Sequence of chain 1.G:
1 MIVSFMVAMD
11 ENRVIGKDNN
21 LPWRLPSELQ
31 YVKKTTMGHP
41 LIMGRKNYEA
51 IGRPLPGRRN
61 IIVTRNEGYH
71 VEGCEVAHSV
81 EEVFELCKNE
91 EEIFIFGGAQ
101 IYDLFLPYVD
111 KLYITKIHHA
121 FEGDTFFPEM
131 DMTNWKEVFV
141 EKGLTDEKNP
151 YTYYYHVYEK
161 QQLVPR

This protein binds this small molecule.
Small molecule (SMILES): COc1cc(Cc2cnc(N)nc2N)cc(/C=C/C(=O)N2N=Cc3ccccc3[C@H]2CC(C)C)c1OC

Binding-site contacts:
Ligand atom N33 contacts residue 52J1 of chain 1.BA at 0.1 Å (h-bond).
Ligand atom N33 contacts residue GLU28 of chain 1.G at 3.1 Å (salt-bridge).
Ligand atom C06 contacts residue 52J1 of chain 1.BA at 0.2 Å.
Ligand atom C07 contacts residue 52J1 of chain 1.BA at 0.2 Å.
Ligand atom N01 contacts residue 52J1 of chain 1.BA at 0.2 Å (h-bond).
Ligand atom C29 contacts residue 52J1 of chain 1.BA at 0.6 Å.
Ligand atom C03 contacts residue 52J1 of chain 1.BA at 0.1 Å.
Ligand atom C25 contacts residue 52J1 of chain 1.BA at 0.2 Å.
Ligand atom C26 contacts residue 52J1 of chain 1.BA at 1.2 Å.
Ligand atom C05 contacts residue 52J1 of chain 1.BA at 0.2 Å.
Ligand atom C10 contacts residue 52J1 of chain 1.BA at 0.2 Å.
Ligand atom C32 contacts residue 52J1 of chain 1.BA at 0.2 Å.
Ligand atom C15 contacts residue 52J1 of chain 1.BA at 0.6 Å.
Ligand atom C20 contacts residue 52J1 of chain 1.BA at 1.9 Å.
Ligand atom C12 contacts residue 52J1 of chain 1.BA at 1.3 Å.
Ligand atom C24 contacts residue 52J1 of chain 1.BA at 1.5 Å.
Ligand atom N18 contacts residue 52J1 of chain 1.BA at 0.3 Å (h-bond).
Ligand atom O30 contacts residue 52J1 of chain 1.BA at 1.3 Å (h-bond).
Ligand atom C14 contacts residue LEU29 of chain 1.G at 3.0 Å (hydrophobic).
Ligand atom C19 contacts residue 52J1 of chain 1.BA at 1.2 Å.
Ligand atom C34 contacts residue 52J1 of chain 1.BA at 0.1 Å.
Ligand atom N01 contacts residue PHE96 of chain 1.G at 3.0 Å (h-bond).
Ligand atom N35 contacts residue GLU28 of chain 1.G at 2.5 Å (salt-bridge).
Ligand atom N01 contacts residue TYR102 of chain 1.G at 3.1 Å (h-bond).
Ligand atom C27 contacts residue 52J1 of chain 1.BA at 0.6 Å.
Ligand atom N01 contacts residue MET6 of chain 1.G at 2.4 Å (h-bond).
Ligand atom C16 contacts residue 52J1 of chain 1.BA at 0.7 Å.
Ligand atom N35 contacts residue 52J1 of chain 1.BA at 0.1 Å (h-bond).
Ligand atom O11 contacts residue 52J1 of chain 1.BA at 0.2 Å (h-bond).
Ligand atom C09 contacts residue 52J1 of chain 1.BA at 0.1 Å.
Ligand atom C28 contacts residue 52J1 of chain 1.BA at 0.9 Å.
Ligand atom C14 contacts residue 52J1 of chain 1.BA at 0.4 Å.
Ligand atom N36 contacts residue 52J1 of chain 1.BA at 0.1 Å (h-bond).
Ligand atom C04 contacts residue 52J1 of chain 1.BA at 0.2 Å.
Ligand atom O08 contacts residue 52J1 of chain 1.BA at 0.2 Å (h-bond).
Ligand atom N17 contacts residue 52J1 of chain 1.BA at 1.0 Å (h-bond).
Ligand atom C21 contacts residue 52J1 of chain 1.BA at 2.5 Å.
Ligand atom C13 contacts residue 52J1 of chain 1.BA at 0.2 Å.
Ligand atom C02 contacts residue 52J1 of chain 1.BA at 0.2 Å.
Ligand atom C31 contacts residue 52J1 of chain 1.BA at 0.2 Å.